This small molecule binds to this protein.
Small molecule (SMILES): COc1ccc(N2C(=O)CS[C@H]2c2cccc(Br)c2)c(OC)c1

Sequence of chain 1.A:
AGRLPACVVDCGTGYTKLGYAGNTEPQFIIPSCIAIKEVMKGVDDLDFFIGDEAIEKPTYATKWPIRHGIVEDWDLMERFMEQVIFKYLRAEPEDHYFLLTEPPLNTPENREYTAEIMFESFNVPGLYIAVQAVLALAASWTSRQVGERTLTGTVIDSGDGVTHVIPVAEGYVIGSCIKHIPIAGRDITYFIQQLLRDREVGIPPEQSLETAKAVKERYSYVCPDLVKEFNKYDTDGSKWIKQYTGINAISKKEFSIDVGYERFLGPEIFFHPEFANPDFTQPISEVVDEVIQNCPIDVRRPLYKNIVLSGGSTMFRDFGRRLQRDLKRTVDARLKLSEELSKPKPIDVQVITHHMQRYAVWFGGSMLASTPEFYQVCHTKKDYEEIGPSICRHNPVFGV

Binding-site contacts:
Ligand atom OAW contacts residue ASN118 of chain 1.A at 3.1 Å (h-bond).
Ligand atom CAV contacts residue MET93 of chain 1.A at 3.8 Å (hydrophobic).
Ligand atom CAL contacts residue PRO77 of chain 1.A at 3.2 Å (hydrophobic).
Ligand atom OAM contacts residue MET89 of chain 1.A at 3.3 Å (h-bond).
Ligand atom CAU contacts residue CYS12 of chain 1.A at 4.0 Å (hydrophobic).
Ligand atom CAB contacts residue THR113 of chain 1.A at 3.8 Å.
Ligand atom CAL contacts residue GLU84 of chain 1.A at 3.1 Å.
Ligand atom SAS contacts residue THR113 of chain 1.A at 3.6 Å.
Ligand atom CAO contacts residue TRP86 of chain 1.A at 3.8 Å (hydrophobic).
Ligand atom CAR contacts residue THR126 of chain 1.A at 2.9 Å.
Ligand atom OAW contacts residue TRP86 of chain 1.A at 3.9 Å.
Ligand atom NAF contacts residue THR126 of chain 1.A at 3.6 Å.
Ligand atom CAP contacts residue TRP86 of chain 1.A at 3.5 Å (hydrophobic).
Ligand atom SAS contacts residue LEU112 of chain 1.A at 4.0 Å.
Ligand atom OAW contacts residue ASN122 of chain 1.A at 3.5 Å.
Ligand atom CAB contacts residue PRO115 of chain 1.A at 3.3 Å (hydrophobic).
Ligand atom CAN contacts residue MET89 of chain 1.A at 3.8 Å (hydrophobic).
Ligand atom CAO contacts residue GLU84 of chain 1.A at 3.7 Å.
Ligand atom CAJ contacts residue THR126 of chain 1.A at 3.9 Å.
Ligand atom OAM contacts residue GLU84 of chain 1.A at 3.1 Å.
Ligand atom CAR contacts residue ASN118 of chain 1.A at 3.9 Å.
Ligand atom CAQ contacts residue ASN118 of chain 1.A at 3.8 Å.
Ligand atom OAA contacts residue THR113 of chain 1.A at 4.1 Å.
Ligand atom BRA contacts residue ILE129 of chain 1.A at 3.6 Å.
Ligand atom CAC contacts residue MET89 of chain 1.A at 3.7 Å (hydrophobic).
Ligand atom CAI contacts residue THR126 of chain 1.A at 3.2 Å.
Ligand atom CAQ contacts residue THR126 of chain 1.A at 3.1 Å.
Ligand atom OAM contacts residue PRO77 of chain 1.A at 4.0 Å.
Ligand atom OAW contacts residue THR126 of chain 1.A at 3.5 Å (h-bond).
Ligand atom CAG contacts residue THR113 of chain 1.A at 3.6 Å.
Ligand atom CAN contacts residue GLU84 of chain 1.A at 3.9 Å.
Ligand atom CAV contacts residue LEU112 of chain 1.A at 4.0 Å (hydrophobic).
Ligand atom SAS contacts residue THR126 of chain 1.A at 4.0 Å.
Ligand atom CAH contacts residue THR126 of chain 1.A at 4.1 Å.
Ligand atom BRA contacts residue THR126 of chain 1.A at 4.0 Å.
Ligand atom CAJ contacts residue LEU112 of chain 1.A at 4.0 Å (hydrophobic).
Ligand atom CAB contacts residue CYS12 of chain 1.A at 4.1 Å (hydrophobic).
Ligand atom CAU contacts residue LEU112 of chain 1.A at 4.1 Å (hydrophobic).
Ligand atom SAS contacts residue ILE141 of chain 1.A at 4.1 Å.
Ligand atom SAS contacts residue GLU114 of chain 1.A at 4.1 Å.